The small molecule below binds the protein below.
Small molecule (SMILES): CN[C@@H](Cc1ccccc1)C(=O)N[C@@H](CCCCN)C(=O)N1CCC[C@H]1C(=O)N[C@H](CC1CCCCC1)C(=O)N[C@@H](CC1CCCCC1)C(=O)N[C@H](CCCN=C(N)N)C(=O)O

Binding-site contacts:
Ligand atom CE2 contacts residue ARG231 of chain 1.A at 3.9 Å.
Ligand atom NH2 contacts residue TYR315 of chain 1.A at 2.7 Å (h-bond).
Ligand atom CZ contacts residue THR318 of chain 1.A at 3.7 Å.
Ligand atom CE2 contacts residue LEU173 of chain 1.A at 3.7 Å (hydrophobic).
Ligand atom CD contacts residue ASN339 of chain 1.A at 3.9 Å.
Ligand atom NH1 contacts residue ASN339 of chain 1.A at 3.3 Å (h-bond).
Ligand atom NE contacts residue ASN339 of chain 1.A at 3.0 Å (h-bond).
Ligand atom CZ contacts residue TYR230 of chain 1.A at 3.4 Å (hydrophobic).
Ligand atom CD2 contacts residue TYR315 of chain 1.A at 3.6 Å (hydrophobic).
Ligand atom NH1 contacts residue TYR315 of chain 1.A at 3.5 Å (h-bond).
Ligand atom CD1 contacts residue ILE172 of chain 1.A at 3.8 Å (hydrophobic).
Ligand atom NH1 contacts residue THR318 of chain 1.A at 2.8 Å (h-bond).
Ligand atom NH2 contacts residue THR318 of chain 1.A at 4.0 Å.
Ligand atom CE2 contacts residue TYR315 of chain 1.A at 3.6 Å (hydrophobic).
Ligand atom C4 contacts residue LEU148 of chain 1.A at 3.9 Å (hydrophobic).
Ligand atom CG contacts residue ILE322 of chain 1.A at 4.0 Å (hydrophobic).
Ligand atom CZ contacts residue VAL343 of chain 1.A at 3.6 Å (hydrophobic).
Ligand atom CZ contacts residue ARG231 of chain 1.A at 3.6 Å.
Ligand atom NH1 contacts residue GLY319 of chain 1.A at 2.9 Å (h-bond).
Ligand atom CG contacts residue GLU336 of chain 1.A at 4.1 Å.
Ligand atom CD contacts residue TYR315 of chain 1.A at 3.9 Å (hydrophobic).
Ligand atom CB contacts residue TYR234 of chain 1.A at 3.2 Å (hydrophobic).
Ligand atom C6 contacts residue TYR234 of chain 1.A at 3.3 Å (hydrophobic).
Ligand atom CE1 contacts residue TYR230 of chain 1.A at 3.3 Å (hydrophobic).
Ligand atom NH2 contacts residue GLY319 of chain 1.A at 3.4 Å.
Ligand atom CG contacts residue LEU173 of chain 1.A at 4.1 Å (hydrophobic).
Ligand atom CZ contacts residue ILE172 of chain 1.A at 3.7 Å (hydrophobic).
Ligand atom O contacts residue TYR234 of chain 1.A at 3.8 Å.
Ligand atom O contacts residue ARG231 of chain 1.A at 3.9 Å.
Ligand atom CE1 contacts residue LEU148 of chain 1.A at 3.9 Å (hydrophobic).
Ligand atom CD2 contacts residue LEU173 of chain 1.A at 3.7 Å (hydrophobic).
Ligand atom CZ contacts residue ASN339 of chain 1.A at 3.7 Å.
Ligand atom CE1 contacts residue ILE172 of chain 1.A at 3.7 Å (hydrophobic).
Ligand atom C1 contacts residue TYR234 of chain 1.A at 3.7 Å (hydrophobic).
Ligand atom CZ contacts residue GLY319 of chain 1.A at 3.5 Å.
Ligand atom O contacts residue ARG231 of chain 1.A at 3.4 Å (salt-bridge).
Ligand atom OXT contacts residue ARG263 of chain 1.A at 3.6 Å.
Ligand atom NE contacts residue TYR315 of chain 1.A at 3.6 Å.
Ligand atom CZ contacts residue TYR315 of chain 1.A at 3.5 Å (hydrophobic).
Ligand atom O contacts residue SER227 of chain 1.A at 4.0 Å.

Sequence of chain 1.A:
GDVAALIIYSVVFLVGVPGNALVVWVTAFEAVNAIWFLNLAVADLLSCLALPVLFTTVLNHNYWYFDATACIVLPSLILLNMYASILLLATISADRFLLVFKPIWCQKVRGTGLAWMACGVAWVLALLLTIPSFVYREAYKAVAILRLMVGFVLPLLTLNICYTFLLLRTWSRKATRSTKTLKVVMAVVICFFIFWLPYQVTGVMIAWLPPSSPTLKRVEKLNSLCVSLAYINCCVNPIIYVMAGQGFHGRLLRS